The protein below binds the small molecule below.
Small molecule (SMILES): CCCCCCCCCCCC[N+](C)(C)CCCS(=O)(=O)O

Sequence of chain 28.A:
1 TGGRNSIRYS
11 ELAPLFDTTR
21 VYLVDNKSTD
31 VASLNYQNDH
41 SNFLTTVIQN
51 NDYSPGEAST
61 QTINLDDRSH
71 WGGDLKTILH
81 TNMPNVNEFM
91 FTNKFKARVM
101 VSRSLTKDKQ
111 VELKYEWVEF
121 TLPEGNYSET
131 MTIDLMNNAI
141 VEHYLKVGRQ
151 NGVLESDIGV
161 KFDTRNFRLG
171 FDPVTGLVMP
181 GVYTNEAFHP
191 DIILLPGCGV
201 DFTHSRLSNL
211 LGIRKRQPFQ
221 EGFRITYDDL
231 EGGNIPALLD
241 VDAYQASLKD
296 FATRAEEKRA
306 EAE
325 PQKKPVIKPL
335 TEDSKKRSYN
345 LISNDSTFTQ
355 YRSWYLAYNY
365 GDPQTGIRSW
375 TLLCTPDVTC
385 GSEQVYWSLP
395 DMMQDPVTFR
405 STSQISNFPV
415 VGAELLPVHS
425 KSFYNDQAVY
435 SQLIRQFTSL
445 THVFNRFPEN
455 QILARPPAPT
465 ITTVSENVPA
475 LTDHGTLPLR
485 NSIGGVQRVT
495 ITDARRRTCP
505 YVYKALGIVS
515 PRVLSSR

Binding-site contacts:
Ligand atom O2S contacts residue LYS215 of chain 28.A at 3.1 Å (salt-bridge).
Ligand atom C2 contacts residue ARG224 of chain 28.A at 4.0 Å.
Ligand atom C3 contacts residue ASP229 of chain 28.A at 4.4 Å.
Ligand atom S1 contacts residue ARG224 of chain 28.A at 4.0 Å.
Ligand atom C1 contacts residue TRP374 of chain 28.A at 3.3 Å (hydrophobic).
Ligand atom O1S contacts residue TRP374 of chain 28.A at 4.0 Å.
Ligand atom O1S contacts residue PHE223 of chain 28.A at 3.2 Å.
Ligand atom O1S contacts residue GLY222 of chain 28.A at 3.0 Å (h-bond).
Ligand atom O3S contacts residue ARG224 of chain 28.A at 3.8 Å.
Ligand atom O2S contacts residue GLY222 of chain 28.A at 3.4 Å (h-bond).
Ligand atom C2 contacts residue TRP374 of chain 28.A at 4.0 Å (hydrophobic).
Ligand atom C3 contacts residue TRP374 of chain 28.A at 4.0 Å (hydrophobic).
Ligand atom S1 contacts residue TRP374 of chain 28.A at 4.4 Å.
Ligand atom O1S contacts residue ARG224 of chain 28.A at 2.9 Å (salt-bridge).
Ligand atom N1 contacts residue TRP374 of chain 28.A at 3.5 Å.
Ligand atom S1 contacts residue GLY222 of chain 28.A at 3.8 Å.
Ligand atom S1 contacts residue LYS215 of chain 28.A at 4.1 Å.
Ligand atom O1S contacts residue LYS215 of chain 28.A at 3.9 Å.
Ligand atom C1 contacts residue ARG224 of chain 28.A at 4.1 Å.